Binding-site contacts:
Ligand atom O17 contacts residue THR18 of chain 1.B at 3.6 Å (h-bond).
Ligand atom O24 contacts residue GLY40 of chain 1.B at 3.1 Å.
Ligand atom N33 contacts residue GLY40 of chain 1.B at 3.5 Å (h-bond).
Ligand atom C34 contacts residue ARG82 of chain 1.B at 3.5 Å.
Ligand atom O24 contacts residue ASP38 of chain 1.B at 2.5 Å (salt-bridge).
Ligand atom O17 contacts residue GLN19 of chain 1.B at 3.4 Å.
Ligand atom C18 contacts residue THR227 of chain 1.B at 3.5 Å.
Ligand atom C18 contacts residue TYR162 of chain 1.B at 3.6 Å (hydrophobic).
Ligand atom C4 contacts residue GLY228 of chain 1.B at 3.6 Å.
Ligand atom O28 contacts residue SER84 of chain 1.B at 3.1 Å (h-bond).
Ligand atom C18 contacts residue TYR20 of chain 1.B at 3.2 Å (hydrophobic).
Ligand atom C20 contacts residue GLY228 of chain 1.B at 3.7 Å.
Ligand atom N33 contacts residue SER41 of chain 1.B at 3.5 Å.
Ligand atom C38 contacts residue ILE305 of chain 1.B at 3.4 Å (hydrophobic).
Ligand atom C16 contacts residue THR18 of chain 1.B at 3.5 Å.
Ligand atom C26 contacts residue GLY40 of chain 1.B at 3.5 Å.
Ligand atom O17 contacts residue TYR20 of chain 1.B at 3.1 Å (h-bond).
Ligand atom O39 contacts residue THR85 of chain 1.B at 2.7 Å (h-bond).
Ligand atom N22 contacts residue GLY228 of chain 1.B at 2.6 Å (h-bond).
Ligand atom N27 contacts residue GLY40 of chain 1.B at 2.8 Å (h-bond).
Ligand atom C9 contacts residue PHE124 of chain 1.B at 3.6 Å (hydrophobic).
Ligand atom N22 contacts residue ASP226 of chain 1.B at 2.9 Å (salt-bridge).
Ligand atom N22 contacts residue ASP38 of chain 1.B at 2.7 Å (salt-bridge).
Ligand atom C16 contacts residue ALA229 of chain 1.B at 3.6 Å (hydrophobic).
Ligand atom O24 contacts residue SER41 of chain 1.B at 3.5 Å (h-bond).
Ligand atom C37 contacts residue ILE305 of chain 1.B at 3.7 Å (hydrophobic).
Ligand atom N33 contacts residue GLN135 of chain 1.B at 3.6 Å (h-bond).
Ligand atom C15 contacts residue GLY228 of chain 1.B at 3.3 Å.
Ligand atom C38 contacts residue LEU224 of chain 1.B at 3.3 Å (hydrophobic).
Ligand atom C14 contacts residue THR18 of chain 1.B at 3.1 Å.
Ligand atom C1 contacts residue THR85 of chain 1.B at 3.5 Å.
Ligand atom C14 contacts residue SER230 of chain 1.B at 3.3 Å.
Ligand atom C25 contacts residue GLY40 of chain 1.B at 3.5 Å.
Ligand atom C6 contacts residue THR85 of chain 1.B at 3.5 Å.
Ligand atom C20 contacts residue ASP38 of chain 1.B at 3.5 Å.
Ligand atom O36 contacts residue GLN135 of chain 1.B at 3.4 Å (h-bond).
Ligand atom C10 contacts residue ALA122 of chain 1.B at 3.7 Å (hydrophobic).
Ligand atom C19 contacts residue ASP38 of chain 1.B at 3.6 Å.
Ligand atom C23 contacts residue ASP226 of chain 1.B at 3.5 Å.
Ligand atom C30 contacts residue TYR83 of chain 1.B at 3.5 Å (hydrophobic).

The protein below binds the small molecule below.
Small molecule (SMILES): COCCCOc1ccccc1N1CCN(C[C@H](N)[C@@H](O)C[C@H](C(=O)NCC(C)(C)C(N)=O)C(C)C)CC1=O

Sequence of chain 1.B:
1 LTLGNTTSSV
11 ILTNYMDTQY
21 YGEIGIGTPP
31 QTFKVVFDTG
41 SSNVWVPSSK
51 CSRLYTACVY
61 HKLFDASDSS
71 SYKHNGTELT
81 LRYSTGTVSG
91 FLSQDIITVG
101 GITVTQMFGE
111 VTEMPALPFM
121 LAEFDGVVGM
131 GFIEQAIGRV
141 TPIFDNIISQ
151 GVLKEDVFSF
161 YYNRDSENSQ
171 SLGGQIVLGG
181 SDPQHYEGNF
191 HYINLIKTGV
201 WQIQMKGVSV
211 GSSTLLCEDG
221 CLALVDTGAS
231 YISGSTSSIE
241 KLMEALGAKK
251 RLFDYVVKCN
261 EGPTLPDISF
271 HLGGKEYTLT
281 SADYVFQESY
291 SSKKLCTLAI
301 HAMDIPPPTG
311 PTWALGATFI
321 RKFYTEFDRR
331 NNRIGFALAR